Binding-site contacts:
Ligand atom O3' contacts residue TYR177 of chain 1.A at 2.6 Å (h-bond).
Ligand atom N3 contacts residue PHE218 of chain 1.A at 3.1 Å.
Ligand atom C2' contacts residue TYR299 of chain 1.A at 2.9 Å (hydrophobic).
Ligand atom O6' contacts residue VAL86 of chain 1.A at 3.7 Å.
Ligand atom O1B contacts residue ASN179 of chain 1.A at 2.9 Å (h-bond).
Ligand atom O2 contacts residue ILE217 of chain 1.A at 3.6 Å.
Ligand atom O6' contacts residue PHE149 of chain 1.A at 3.3 Å.
Ligand atom O4C contacts residue LEU200 of chain 1.A at 3.4 Å.
Ligand atom O3B contacts residue ASN179 of chain 1.A at 3.3 Å (h-bond).
Ligand atom C4 contacts residue PHE218 of chain 1.A at 3.1 Å (hydrophobic).
Ligand atom O1B contacts residue ARG231 of chain 1.A at 2.6 Å (salt-bridge).
Ligand atom C1' contacts residue TYR299 of chain 1.A at 3.1 Å (hydrophobic).
Ligand atom O3C contacts residue GLY229 of chain 1.A at 3.6 Å.
Ligand atom C5 contacts residue PHE218 of chain 1.A at 3.6 Å (hydrophobic).
Ligand atom O3' contacts residue ALA125 of chain 1.A at 3.3 Å.
Ligand atom C2 contacts residue ALA216 of chain 1.A at 3.5 Å (hydrophobic).
Ligand atom C5C contacts residue TYR233 of chain 1.A at 3.3 Å (hydrophobic).
Ligand atom PB contacts residue ASN179 of chain 1.A at 3.2 Å.
Ligand atom O2 contacts residue PHE218 of chain 1.A at 2.9 Å (h-bond).
Ligand atom O2B contacts residue ARG292 of chain 1.A at 3.5 Å (salt-bridge).
Ligand atom O3' contacts residue PHE178 of chain 1.A at 2.8 Å (h-bond).
Ligand atom N3 contacts residue ALA216 of chain 1.A at 2.9 Å (h-bond).
Ligand atom O4 contacts residue PHE218 of chain 1.A at 3.3 Å.
Ligand atom O5C contacts residue ARG292 of chain 1.A at 3.5 Å (salt-bridge).
Ligand atom O1B contacts residue TYR299 of chain 1.A at 3.4 Å (h-bond).
Ligand atom O1A contacts residue ARG292 of chain 1.A at 2.9 Å (salt-bridge).
Ligand atom O2A contacts residue ASN199 of chain 1.A at 3.3 Å.
Ligand atom O4' contacts residue THR126 of chain 1.A at 3.6 Å.
Ligand atom O2' contacts residue ASN179 of chain 1.A at 2.6 Å (h-bond).
Ligand atom C6' contacts residue PHE149 of chain 1.A at 3.6 Å (hydrophobic).
Ligand atom C4' contacts residue NAD1 of chain 1.E at 3.5 Å.
Ligand atom O3A contacts residue ASN179 of chain 1.A at 2.9 Å (h-bond).
Ligand atom O2A contacts residue LEU200 of chain 1.A at 3.2 Å (h-bond).
Ligand atom O2' contacts residue TYR299 of chain 1.A at 2.5 Å (h-bond).
Ligand atom C4C contacts residue TYR233 of chain 1.A at 3.4 Å (hydrophobic).
Ligand atom C3' contacts residue PHE178 of chain 1.A at 2.9 Å (hydrophobic).
Ligand atom O2 contacts residue ALA216 of chain 1.A at 3.4 Å (h-bond).
Ligand atom C2 contacts residue PHE218 of chain 1.A at 3.2 Å (hydrophobic).
Ligand atom O2C contacts residue ASP295 of chain 1.A at 2.9 Å (salt-bridge).
Ligand atom O4' contacts residue ALA124 of chain 1.A at 3.3 Å.

Sequence of chain 1.A:
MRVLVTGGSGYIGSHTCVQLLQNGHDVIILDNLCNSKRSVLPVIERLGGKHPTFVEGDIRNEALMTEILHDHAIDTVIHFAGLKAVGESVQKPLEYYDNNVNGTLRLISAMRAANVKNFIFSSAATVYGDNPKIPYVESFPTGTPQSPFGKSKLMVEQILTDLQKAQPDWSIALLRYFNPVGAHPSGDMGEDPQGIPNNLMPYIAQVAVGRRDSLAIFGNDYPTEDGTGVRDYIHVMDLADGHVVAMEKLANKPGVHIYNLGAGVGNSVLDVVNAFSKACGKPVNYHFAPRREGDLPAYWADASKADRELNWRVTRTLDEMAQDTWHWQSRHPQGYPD

A small-molecule ligand and the protein it binds are described below.
Small molecule (SMILES): O=c1ccn([C@@H]2O[C@H](CO[P](=O)(O)O[P](=O)(O)O[C@H]3O[C@H](CO)[C@@H](O)[C@H](O)[C@H]3O)[C@@H](O)[C@H]2O)c(=O)[nH]1